Sequence of chain 1.B:
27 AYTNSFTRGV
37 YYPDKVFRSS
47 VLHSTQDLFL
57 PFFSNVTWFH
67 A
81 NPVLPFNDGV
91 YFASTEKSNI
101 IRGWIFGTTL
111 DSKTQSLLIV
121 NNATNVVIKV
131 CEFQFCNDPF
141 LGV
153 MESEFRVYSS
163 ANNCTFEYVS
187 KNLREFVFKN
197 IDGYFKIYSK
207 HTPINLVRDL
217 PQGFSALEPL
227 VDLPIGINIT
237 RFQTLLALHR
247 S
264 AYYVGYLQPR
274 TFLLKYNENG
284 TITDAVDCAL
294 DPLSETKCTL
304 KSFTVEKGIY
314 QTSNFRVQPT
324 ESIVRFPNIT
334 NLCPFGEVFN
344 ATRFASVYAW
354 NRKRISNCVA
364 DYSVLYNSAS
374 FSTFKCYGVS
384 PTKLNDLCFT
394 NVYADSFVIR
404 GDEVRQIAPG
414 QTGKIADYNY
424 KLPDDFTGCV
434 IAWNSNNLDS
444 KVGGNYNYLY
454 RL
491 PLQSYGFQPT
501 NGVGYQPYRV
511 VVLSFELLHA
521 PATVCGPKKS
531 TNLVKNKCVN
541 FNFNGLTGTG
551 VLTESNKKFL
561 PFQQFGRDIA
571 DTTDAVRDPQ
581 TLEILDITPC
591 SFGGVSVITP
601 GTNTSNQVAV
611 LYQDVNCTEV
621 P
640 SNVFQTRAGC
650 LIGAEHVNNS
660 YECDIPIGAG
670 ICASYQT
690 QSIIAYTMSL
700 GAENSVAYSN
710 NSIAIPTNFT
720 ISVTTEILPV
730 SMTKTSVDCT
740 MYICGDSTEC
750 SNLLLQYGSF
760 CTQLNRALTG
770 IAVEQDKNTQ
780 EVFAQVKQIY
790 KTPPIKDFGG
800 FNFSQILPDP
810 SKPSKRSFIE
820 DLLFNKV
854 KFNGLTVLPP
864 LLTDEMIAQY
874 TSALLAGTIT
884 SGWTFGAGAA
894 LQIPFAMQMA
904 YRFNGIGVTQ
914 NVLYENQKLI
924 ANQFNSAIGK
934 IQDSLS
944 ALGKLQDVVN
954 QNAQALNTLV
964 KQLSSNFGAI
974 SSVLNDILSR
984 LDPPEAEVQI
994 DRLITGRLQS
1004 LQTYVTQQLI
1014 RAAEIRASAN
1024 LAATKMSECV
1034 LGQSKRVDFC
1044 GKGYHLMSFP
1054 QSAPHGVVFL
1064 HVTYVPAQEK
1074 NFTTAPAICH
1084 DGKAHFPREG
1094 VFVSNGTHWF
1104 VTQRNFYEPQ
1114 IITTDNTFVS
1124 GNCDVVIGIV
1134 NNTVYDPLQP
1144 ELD

Binding-site contacts:
Ligand atom C5 contacts residue ASN1074 of chain 1.B at 3.7 Å.
Ligand atom C7 contacts residue GLU1072 of chain 1.B at 4.2 Å.
Ligand atom O4 contacts residue ALA706 of chain 1.B at 4.0 Å.
Ligand atom O4 contacts residue NAG1 of chain 1.XA at 1.6 Å.
Ligand atom C3 contacts residue NAG1 of chain 1.XA at 3.6 Å.
Ligand atom C5 contacts residue NAG1 of chain 1.XA at 3.4 Å.
Ligand atom C6 contacts residue ALA706 of chain 1.B at 4.0 Å (hydrophobic).
Ligand atom O5 contacts residue ASN1074 of chain 1.B at 2.4 Å (h-bond).
Ligand atom C4 contacts residue NAG1 of chain 1.XA at 2.4 Å.
Ligand atom C4 contacts residue ASN1074 of chain 1.B at 4.2 Å.
Ligand atom C8 contacts residue GLU1072 of chain 1.B at 2.8 Å.
Ligand atom O5 contacts residue NAG1 of chain 1.XA at 4.5 Å.
Ligand atom C5 contacts residue ALA706 of chain 1.B at 3.6 Å (hydrophobic).
Ligand atom C7 contacts residue ASN1074 of chain 1.B at 3.0 Å.
Ligand atom C8 contacts residue LYS1073 of chain 1.B at 3.8 Å.
Ligand atom N2 contacts residue ASN1074 of chain 1.B at 2.8 Å (h-bond).
Ligand atom O6 contacts residue ALA706 of chain 1.B at 4.0 Å.
Ligand atom C3 contacts residue ASN1074 of chain 1.B at 3.8 Å.
Ligand atom C8 contacts residue ASN1074 of chain 1.B at 4.1 Å.
Ligand atom C4 contacts residue ALA706 of chain 1.B at 4.3 Å (hydrophobic).
Ligand atom O6 contacts residue NAG1 of chain 1.XA at 4.3 Å.
Ligand atom O3 contacts residue NAG1 of chain 1.XA at 3.1 Å (h-bond).
Ligand atom C2 contacts residue ASN1074 of chain 1.B at 2.5 Å.
Ligand atom O7 contacts residue ASN1074 of chain 1.B at 2.8 Å (h-bond).
Ligand atom C1 contacts residue ASN1074 of chain 1.B at 1.4 Å.
Ligand atom C6 contacts residue NAG1 of chain 1.XA at 3.3 Å.

This protein binds this small molecule.
Small molecule (SMILES): CC(=O)N[C@@H]1[C@@H](O)[C@H](O)[C@@H](CO)O[C@H]1O